A protein and the small-molecule ligand that binds it are described below.
Small molecule (SMILES): NCC(=O)O

Sequence of chain 4.A:
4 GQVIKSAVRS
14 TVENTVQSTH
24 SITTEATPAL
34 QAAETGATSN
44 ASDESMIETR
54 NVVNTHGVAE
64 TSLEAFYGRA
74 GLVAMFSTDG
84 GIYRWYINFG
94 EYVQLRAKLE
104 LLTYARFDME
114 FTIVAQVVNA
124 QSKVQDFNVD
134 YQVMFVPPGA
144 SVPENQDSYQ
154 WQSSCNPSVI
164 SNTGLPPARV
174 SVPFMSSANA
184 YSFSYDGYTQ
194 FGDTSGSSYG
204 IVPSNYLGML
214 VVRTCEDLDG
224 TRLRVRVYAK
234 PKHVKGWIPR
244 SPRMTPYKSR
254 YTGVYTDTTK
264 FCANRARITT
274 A

Binding-site contacts:
Ligand atom C contacts residue ARG229 of chain 4.A at 3.7 Å.
Ligand atom C contacts residue CYS1 of chain 4.P at 3.7 Å (hydrophobic).
Ligand atom CA contacts residue CYS1 of chain 4.P at 2.4 Å (hydrophobic).
Ligand atom CA contacts residue TRP154 of chain 3.A at 4.3 Å (hydrophobic).
Ligand atom N contacts residue CYS1 of chain 4.P at 1.3 Å.
Ligand atom C contacts residue MET78 of chain 4.A at 3.6 Å (hydrophobic).
Ligand atom O contacts residue LEU75 of chain 4.A at 3.8 Å.
Ligand atom O contacts residue MET78 of chain 4.A at 3.9 Å.
Ligand atom C contacts residue ARG216 of chain 3.A at 3.6 Å.
Ligand atom CA contacts residue SER151 of chain 3.A at 4.0 Å.
Ligand atom CA contacts residue LEU75 of chain 4.A at 3.7 Å (hydrophobic).
Ligand atom N contacts residue ASP150 of chain 3.A at 3.4 Å (salt-bridge).
Ligand atom OXT contacts residue ASP150 of chain 3.A at 4.3 Å.
Ligand atom OXT contacts residue ARG216 of chain 3.A at 3.0 Å (salt-bridge).
Ligand atom O contacts residue ARG216 of chain 3.A at 2.9 Å (salt-bridge).
Ligand atom CA contacts residue GLN155 of chain 3.A at 4.3 Å.
Ligand atom O contacts residue ARG229 of chain 4.A at 2.9 Å (salt-bridge).
Ligand atom C contacts residue TRP154 of chain 3.A at 4.1 Å (hydrophobic).
Ligand atom N contacts residue SER151 of chain 3.A at 3.5 Å (h-bond).
Ligand atom O contacts residue TRP154 of chain 3.A at 4.1 Å.
Ligand atom OXT contacts residue ARG229 of chain 4.A at 3.1 Å (salt-bridge).
Ligand atom OXT contacts residue MET78 of chain 4.A at 3.5 Å (h-bond).
Ligand atom CA contacts residue MET78 of chain 4.A at 4.0 Å (hydrophobic).
Ligand atom C contacts residue LEU75 of chain 4.A at 4.2 Å (hydrophobic).
Ligand atom N contacts residue MET78 of chain 4.A at 3.8 Å.
Ligand atom N contacts residue TYR152 of chain 3.A at 4.2 Å.
Ligand atom OXT contacts residue CYS1 of chain 4.P at 4.0 Å.

Sequence of chain 3.A:
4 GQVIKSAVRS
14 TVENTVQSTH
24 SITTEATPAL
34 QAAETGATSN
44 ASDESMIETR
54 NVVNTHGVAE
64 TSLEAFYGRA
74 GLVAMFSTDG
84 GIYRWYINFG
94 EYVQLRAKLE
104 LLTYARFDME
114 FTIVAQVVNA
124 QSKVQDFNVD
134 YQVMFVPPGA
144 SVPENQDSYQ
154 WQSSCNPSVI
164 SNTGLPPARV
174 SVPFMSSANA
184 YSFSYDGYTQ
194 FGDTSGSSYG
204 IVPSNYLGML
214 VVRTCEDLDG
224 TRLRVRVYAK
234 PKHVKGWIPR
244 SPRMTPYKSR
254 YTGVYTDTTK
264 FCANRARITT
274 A